Binding-site contacts:
Ligand atom C2 contacts residue ASN642 of chain 1.A at 2.5 Å.
Ligand atom C5 contacts residue ASN642 of chain 1.A at 3.6 Å.
Ligand atom C6 contacts residue ASN642 of chain 1.A at 4.4 Å.
Ligand atom O7 contacts residue ASN433 of chain 1.A at 3.0 Å.
Ligand atom C1 contacts residue ASN642 of chain 1.A at 1.4 Å.
Ligand atom C7 contacts residue ASN433 of chain 1.A at 3.5 Å.
Ligand atom C7 contacts residue ASN642 of chain 1.A at 3.2 Å.
Ligand atom O5 contacts residue SER644 of chain 1.A at 4.2 Å.
Ligand atom C3 contacts residue ASN642 of chain 1.A at 3.8 Å.
Ligand atom O5 contacts residue ALA645 of chain 1.A at 3.7 Å.
Ligand atom C1 contacts residue ARG432 of chain 1.A at 3.7 Å.
Ligand atom C8 contacts residue ARG656 of chain 1.A at 4.5 Å.
Ligand atom C2 contacts residue ARG432 of chain 1.A at 3.3 Å.
Ligand atom O7 contacts residue ASN642 of chain 1.A at 2.9 Å (h-bond).
Ligand atom C1 contacts residue SER644 of chain 1.A at 4.3 Å.
Ligand atom C4 contacts residue ASN642 of chain 1.A at 4.2 Å.
Ligand atom C7 contacts residue ARG432 of chain 1.A at 3.3 Å.
Ligand atom O7 contacts residue ARG432 of chain 1.A at 3.2 Å (salt-bridge).
Ligand atom N2 contacts residue ARG432 of chain 1.A at 3.7 Å.
Ligand atom C5 contacts residue ALA645 of chain 1.A at 4.4 Å (hydrophobic).
Ligand atom C5 contacts residue ARG432 of chain 1.A at 4.1 Å.
Ligand atom O5 contacts residue ASN642 of chain 1.A at 2.4 Å (h-bond).
Ligand atom N2 contacts residue ASN642 of chain 1.A at 2.9 Å (h-bond).
Ligand atom C8 contacts residue ARG432 of chain 1.A at 3.5 Å.
Ligand atom C5 contacts residue SER644 of chain 1.A at 4.4 Å.
Ligand atom C6 contacts residue ALA645 of chain 1.A at 3.9 Å (hydrophobic).
Ligand atom O6 contacts residue ALA645 of chain 1.A at 4.1 Å.
Ligand atom O3 contacts residue ARG432 of chain 1.A at 3.3 Å.
Ligand atom C3 contacts residue ARG432 of chain 1.A at 4.3 Å.
Ligand atom C8 contacts residue ASN433 of chain 1.A at 3.2 Å.
Ligand atom O5 contacts residue ARG432 of chain 1.A at 3.5 Å (salt-bridge).

Sequence of chain 1.A:
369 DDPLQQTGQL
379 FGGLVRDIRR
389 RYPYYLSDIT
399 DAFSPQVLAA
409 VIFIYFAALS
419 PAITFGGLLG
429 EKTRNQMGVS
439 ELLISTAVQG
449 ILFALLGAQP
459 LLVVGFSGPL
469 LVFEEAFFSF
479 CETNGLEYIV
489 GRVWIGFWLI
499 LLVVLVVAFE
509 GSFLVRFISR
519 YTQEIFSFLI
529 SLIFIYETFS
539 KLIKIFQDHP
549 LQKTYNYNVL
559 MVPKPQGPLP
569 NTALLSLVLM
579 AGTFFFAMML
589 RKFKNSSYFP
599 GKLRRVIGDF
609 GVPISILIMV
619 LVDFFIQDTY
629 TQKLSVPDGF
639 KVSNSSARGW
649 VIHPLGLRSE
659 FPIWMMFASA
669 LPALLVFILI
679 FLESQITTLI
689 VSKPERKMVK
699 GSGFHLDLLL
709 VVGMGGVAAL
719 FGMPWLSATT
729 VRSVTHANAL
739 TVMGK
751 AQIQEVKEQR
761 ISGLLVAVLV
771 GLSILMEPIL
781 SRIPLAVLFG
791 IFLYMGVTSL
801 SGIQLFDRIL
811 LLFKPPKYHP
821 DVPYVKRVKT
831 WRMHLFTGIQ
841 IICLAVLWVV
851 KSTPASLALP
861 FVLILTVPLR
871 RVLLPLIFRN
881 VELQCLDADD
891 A

A small-molecule ligand and the protein it binds are described below.
Small molecule (SMILES): CC(=O)N[C@H]1[C@H](O[C@H]2[C@H](O)[C@@H](NC(C)=O)CO[C@@H]2CO)O[C@H](CO)[C@@H](O)[C@@H]1O